Binding-site contacts:
Ligand atom O7 contacts residue ASN239 of chain 1.C at 4.0 Å.
Ligand atom C1 contacts residue ASN239 of chain 1.C at 1.4 Å.
Ligand atom O5 contacts residue ASN239 of chain 1.C at 2.4 Å (h-bond).
Ligand atom C2 contacts residue ASN239 of chain 1.C at 2.5 Å.
Ligand atom O7 contacts residue ARG238 of chain 1.C at 3.8 Å.
Ligand atom C7 contacts residue ARG238 of chain 1.C at 4.4 Å.
Ligand atom C3 contacts residue ASN239 of chain 1.C at 3.8 Å.
Ligand atom C7 contacts residue ASN239 of chain 1.C at 3.4 Å.
Ligand atom C8 contacts residue ARG238 of chain 1.C at 4.1 Å.
Ligand atom C4 contacts residue ASN239 of chain 1.C at 4.3 Å.
Ligand atom N2 contacts residue ASN239 of chain 1.C at 2.9 Å (h-bond).
Ligand atom C5 contacts residue ASN239 of chain 1.C at 3.7 Å.
Ligand atom C8 contacts residue ASN239 of chain 1.C at 3.5 Å.

The small molecule below binds the protein below.
Small molecule (SMILES): CC(=O)N[C@@H]1[C@@H](O)[C@H](O)[C@@H](CO)O[C@H]1O

Sequence of chain 1.C:
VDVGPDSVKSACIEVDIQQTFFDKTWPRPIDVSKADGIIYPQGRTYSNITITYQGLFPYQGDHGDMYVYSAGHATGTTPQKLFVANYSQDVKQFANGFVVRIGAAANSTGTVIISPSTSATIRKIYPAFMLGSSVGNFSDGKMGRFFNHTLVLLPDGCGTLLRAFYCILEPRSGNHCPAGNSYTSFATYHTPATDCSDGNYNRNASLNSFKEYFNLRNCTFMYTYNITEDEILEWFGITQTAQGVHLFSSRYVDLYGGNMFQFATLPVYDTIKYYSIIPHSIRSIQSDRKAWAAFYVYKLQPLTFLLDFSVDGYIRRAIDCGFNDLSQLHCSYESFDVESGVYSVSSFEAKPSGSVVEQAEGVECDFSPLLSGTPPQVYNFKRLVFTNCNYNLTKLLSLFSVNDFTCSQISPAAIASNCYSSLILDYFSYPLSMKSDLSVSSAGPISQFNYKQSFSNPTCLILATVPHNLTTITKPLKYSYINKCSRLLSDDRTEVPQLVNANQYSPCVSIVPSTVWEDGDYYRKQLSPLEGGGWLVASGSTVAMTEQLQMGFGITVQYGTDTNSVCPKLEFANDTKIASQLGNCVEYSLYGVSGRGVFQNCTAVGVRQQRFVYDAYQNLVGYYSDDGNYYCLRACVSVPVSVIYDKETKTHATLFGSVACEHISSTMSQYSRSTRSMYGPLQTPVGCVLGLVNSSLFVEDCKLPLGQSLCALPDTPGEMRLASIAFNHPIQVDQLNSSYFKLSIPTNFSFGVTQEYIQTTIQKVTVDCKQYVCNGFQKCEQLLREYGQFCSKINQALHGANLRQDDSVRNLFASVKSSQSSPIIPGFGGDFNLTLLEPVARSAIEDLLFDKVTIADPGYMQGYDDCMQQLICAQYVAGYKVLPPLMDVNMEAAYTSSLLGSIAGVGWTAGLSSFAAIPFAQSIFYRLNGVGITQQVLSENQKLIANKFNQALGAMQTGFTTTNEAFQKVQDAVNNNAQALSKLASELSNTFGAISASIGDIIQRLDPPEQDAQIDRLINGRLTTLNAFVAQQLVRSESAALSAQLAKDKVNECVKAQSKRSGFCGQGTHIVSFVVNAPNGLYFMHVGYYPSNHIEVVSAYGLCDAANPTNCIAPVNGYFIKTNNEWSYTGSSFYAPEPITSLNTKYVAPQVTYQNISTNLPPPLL